This protein binds this small molecule.
Small molecule (SMILES): CC(=O)N[C@@H]1[C@@H](O)[C@H](O)[C@@H](CO)O[C@H]1O

Binding-site contacts:
Ligand atom C1 contacts residue ASN97 of chain 1.B at 1.4 Å.
Ligand atom C2 contacts residue ASN97 of chain 1.B at 2.5 Å.
Ligand atom C5 contacts residue ASN97 of chain 1.B at 3.7 Å.
Ligand atom O7 contacts residue ASN97 of chain 1.B at 3.7 Å.
Ligand atom C8 contacts residue TYR96 of chain 1.B at 4.1 Å (hydrophobic).
Ligand atom O5 contacts residue ASN97 of chain 1.B at 2.4 Å (h-bond).
Ligand atom N2 contacts residue LEU44 of chain 1.B at 4.4 Å.
Ligand atom C8 contacts residue LEU44 of chain 1.B at 3.7 Å (hydrophobic).
Ligand atom N2 contacts residue ASN97 of chain 1.B at 2.9 Å (h-bond).
Ligand atom C7 contacts residue LEU44 of chain 1.B at 4.2 Å (hydrophobic).
Ligand atom O7 contacts residue TYR96 of chain 1.B at 4.5 Å.
Ligand atom C4 contacts residue ASN97 of chain 1.B at 4.2 Å.
Ligand atom C3 contacts residue ASN97 of chain 1.B at 3.8 Å.
Ligand atom C7 contacts residue ASN97 of chain 1.B at 3.5 Å.

Sequence of chain 1.B:
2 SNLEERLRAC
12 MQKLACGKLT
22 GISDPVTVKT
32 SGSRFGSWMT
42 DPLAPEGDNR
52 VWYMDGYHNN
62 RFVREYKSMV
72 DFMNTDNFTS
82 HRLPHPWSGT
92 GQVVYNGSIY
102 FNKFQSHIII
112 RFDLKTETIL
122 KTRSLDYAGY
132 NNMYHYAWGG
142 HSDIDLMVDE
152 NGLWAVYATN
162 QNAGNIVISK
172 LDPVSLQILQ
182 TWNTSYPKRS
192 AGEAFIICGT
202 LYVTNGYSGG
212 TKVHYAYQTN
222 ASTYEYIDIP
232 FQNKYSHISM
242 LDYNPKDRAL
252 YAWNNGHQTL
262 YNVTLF